Sequence of chain 1.F:
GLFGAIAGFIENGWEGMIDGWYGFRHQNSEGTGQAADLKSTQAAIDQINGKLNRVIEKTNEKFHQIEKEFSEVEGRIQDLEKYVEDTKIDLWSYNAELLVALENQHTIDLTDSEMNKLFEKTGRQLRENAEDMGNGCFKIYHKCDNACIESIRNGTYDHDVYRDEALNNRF

A small-molecule ligand and the protein it binds are described below.
Small molecule (SMILES): CC(=O)N[C@@H]1[C@@H](O)[C@H](O)[C@@H](CO)O[C@H]1O

Sequence of chain 1.E:
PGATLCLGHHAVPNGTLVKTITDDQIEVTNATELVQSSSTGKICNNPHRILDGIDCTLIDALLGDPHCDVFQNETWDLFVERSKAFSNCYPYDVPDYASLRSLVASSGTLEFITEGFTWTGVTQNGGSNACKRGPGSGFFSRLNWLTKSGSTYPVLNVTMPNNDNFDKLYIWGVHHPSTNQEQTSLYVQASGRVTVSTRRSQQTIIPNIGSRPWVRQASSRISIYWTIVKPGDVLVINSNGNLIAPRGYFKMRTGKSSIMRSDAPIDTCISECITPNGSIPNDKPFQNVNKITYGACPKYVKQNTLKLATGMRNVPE

Binding-site contacts:
Ligand atom C1 contacts residue THR312 of chain 1.E at 4.0 Å.
Ligand atom O5 contacts residue THR312 of chain 1.E at 3.5 Å (h-bond).
Ligand atom O6 contacts residue LEU52 of chain 1.F at 3.9 Å.
Ligand atom N2 contacts residue ASN32 of chain 1.E at 3.0 Å (h-bond).
Ligand atom C6 contacts residue LEU52 of chain 1.F at 4.0 Å (hydrophobic).
Ligand atom O7 contacts residue ASN32 of chain 1.E at 3.3 Å (h-bond).
Ligand atom O6 contacts residue THR312 of chain 1.E at 4.4 Å.
Ligand atom C7 contacts residue ASN32 of chain 1.E at 3.4 Å.
Ligand atom C5 contacts residue ASN32 of chain 1.E at 3.7 Å.
Ligand atom C3 contacts residue ASN32 of chain 1.E at 3.9 Å.
Ligand atom C2 contacts residue ASN32 of chain 1.E at 2.6 Å.
Ligand atom C4 contacts residue ASN32 of chain 1.E at 4.3 Å.
Ligand atom O5 contacts residue ASN32 of chain 1.E at 2.3 Å (h-bond).
Ligand atom C6 contacts residue THR312 of chain 1.E at 4.4 Å.
Ligand atom C1 contacts residue ASN32 of chain 1.E at 1.4 Å.